Binding-site contacts:
Ligand atom N2 contacts residue ASN464 of chain 1.A at 2.9 Å (h-bond).
Ligand atom C4 contacts residue ASN464 of chain 1.A at 4.1 Å.
Ligand atom C7 contacts residue SER462 of chain 1.A at 4.2 Å.
Ligand atom N2 contacts residue SER462 of chain 1.A at 3.8 Å.
Ligand atom C5 contacts residue ASN464 of chain 1.A at 3.6 Å.
Ligand atom C2 contacts residue ASN464 of chain 1.A at 2.4 Å.
Ligand atom C7 contacts residue ASN464 of chain 1.A at 3.3 Å.
Ligand atom C3 contacts residue ASN464 of chain 1.A at 3.8 Å.
Ligand atom C8 contacts residue ASN464 of chain 1.A at 4.2 Å.
Ligand atom C8 contacts residue SER462 of chain 1.A at 3.7 Å.
Ligand atom O7 contacts residue ASN464 of chain 1.A at 3.6 Å (h-bond).
Ligand atom C1 contacts residue SER462 of chain 1.A at 4.1 Å.
Ligand atom C8 contacts residue LEU463 of chain 1.A at 4.3 Å (hydrophobic).
Ligand atom C1 contacts residue ASN464 of chain 1.A at 1.4 Å.
Ligand atom O5 contacts residue ASN464 of chain 1.A at 2.4 Å (h-bond).

The protein below binds the small molecule below.
Small molecule (SMILES): CC(=O)N[C@@H]1[C@@H](O)[C@H](O)[C@@H](CO)O[C@H]1O

Sequence of chain 1.A:
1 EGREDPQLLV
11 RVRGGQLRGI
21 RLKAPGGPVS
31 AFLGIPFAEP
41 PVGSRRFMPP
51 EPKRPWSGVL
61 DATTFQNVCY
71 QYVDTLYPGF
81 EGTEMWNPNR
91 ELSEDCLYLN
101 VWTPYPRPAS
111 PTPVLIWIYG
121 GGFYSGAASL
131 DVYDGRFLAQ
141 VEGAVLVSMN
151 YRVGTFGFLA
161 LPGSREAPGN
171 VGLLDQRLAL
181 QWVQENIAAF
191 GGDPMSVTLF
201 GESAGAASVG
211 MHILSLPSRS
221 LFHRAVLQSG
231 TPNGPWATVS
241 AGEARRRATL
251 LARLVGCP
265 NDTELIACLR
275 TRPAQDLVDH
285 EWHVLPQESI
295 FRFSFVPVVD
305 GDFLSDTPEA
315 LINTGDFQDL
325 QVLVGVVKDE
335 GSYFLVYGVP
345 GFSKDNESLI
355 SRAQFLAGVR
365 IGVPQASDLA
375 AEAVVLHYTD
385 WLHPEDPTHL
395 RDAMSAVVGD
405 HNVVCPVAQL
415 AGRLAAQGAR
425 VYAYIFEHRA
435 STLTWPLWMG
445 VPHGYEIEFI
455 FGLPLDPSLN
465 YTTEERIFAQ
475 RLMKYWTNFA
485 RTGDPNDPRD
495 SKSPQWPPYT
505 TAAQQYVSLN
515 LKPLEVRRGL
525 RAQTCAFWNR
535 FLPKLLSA